Binding-site contacts:
Ligand atom C4 contacts residue SER159 of chain 1.C at 3.6 Å.
Ligand atom N6 contacts residue TYR273 of chain 1.C at 4.1 Å.
Ligand atom O contacts residue TYR273 of chain 1.C at 3.9 Å.
Ligand atom C4 contacts residue CYS228 of chain 1.C at 3.6 Å (hydrophobic).
Ligand atom O1 contacts residue ASP239 of chain 1.C at 3.6 Å.
Ligand atom C contacts residue SER230 of chain 1.C at 3.3 Å.
Ligand atom O1 contacts residue SER230 of chain 1.C at 3.8 Å.
Ligand atom N1 contacts residue ASP239 of chain 1.C at 2.7 Å (salt-bridge).
Ligand atom N contacts residue TYR273 of chain 1.C at 3.3 Å (h-bond).
Ligand atom N1 contacts residue MET255 of chain 1.C at 3.6 Å.
Ligand atom C8 contacts residue THR276 of chain 1.C at 3.9 Å.
Ligand atom C contacts residue ASP239 of chain 1.C at 3.3 Å.
Ligand atom N3 contacts residue CYS228 of chain 1.C at 3.9 Å.
Ligand atom C3 contacts residue CYS228 of chain 1.C at 3.6 Å (hydrophobic).
Ligand atom N2 contacts residue ASP239 of chain 1.C at 3.0 Å (salt-bridge).
Ligand atom O contacts residue CYS228 of chain 1.C at 3.7 Å.
Ligand atom C6 contacts residue PHE165 of chain 1.C at 3.7 Å (hydrophobic).
Ligand atom C contacts residue TYR273 of chain 1.C at 3.4 Å (hydrophobic).
Ligand atom C5 contacts residue SER159 of chain 1.C at 3.4 Å.
Ligand atom N1 contacts residue TYR273 of chain 1.C at 3.8 Å.
Ligand atom O contacts residue ILE237 of chain 1.C at 3.9 Å.
Ligand atom N2 contacts residue CYS228 of chain 1.C at 3.3 Å (h-bond).
Ligand atom C2 contacts residue TYR273 of chain 1.C at 3.8 Å (hydrophobic).
Ligand atom O1 contacts residue TYR273 of chain 1.C at 3.5 Å (h-bond).
Ligand atom O contacts residue SER230 of chain 1.C at 3.6 Å.
Ligand atom C3 contacts residue MET255 of chain 1.C at 3.8 Å (hydrophobic).
Ligand atom C1 contacts residue ASP239 of chain 1.C at 3.4 Å.
Ligand atom C contacts residue ILE237 of chain 1.C at 4.1 Å (hydrophobic).
Ligand atom O contacts residue ASP239 of chain 1.C at 2.8 Å (salt-bridge).
Ligand atom C5 contacts residue PHE165 of chain 1.C at 4.1 Å (hydrophobic).
Ligand atom N2 contacts residue GLN226 of chain 1.C at 3.4 Å (h-bond).
Ligand atom N2 contacts residue MET255 of chain 1.C at 3.4 Å.
Ligand atom N5 contacts residue THR276 of chain 1.C at 3.0 Å (h-bond).
Ligand atom N contacts residue SER230 of chain 1.C at 3.1 Å.
Ligand atom N contacts residue ILE237 of chain 1.C at 3.1 Å.
Ligand atom N5 contacts residue ILE277 of chain 1.C at 3.8 Å.
Ligand atom C2 contacts residue ASP239 of chain 1.C at 3.3 Å.
Ligand atom N6 contacts residue THR276 of chain 1.C at 4.0 Å.
Ligand atom C4 contacts residue GLN226 of chain 1.C at 3.5 Å.
Ligand atom C3 contacts residue ASP239 of chain 1.C at 3.5 Å.

A small-molecule ligand and the protein it binds are described below.
Small molecule (SMILES): [H]/N=C1/N[C@H]2[C@H](COC(N)=O)N/C(=N/[H])N3CCC[C@]23N1

Sequence of chain 1.C:
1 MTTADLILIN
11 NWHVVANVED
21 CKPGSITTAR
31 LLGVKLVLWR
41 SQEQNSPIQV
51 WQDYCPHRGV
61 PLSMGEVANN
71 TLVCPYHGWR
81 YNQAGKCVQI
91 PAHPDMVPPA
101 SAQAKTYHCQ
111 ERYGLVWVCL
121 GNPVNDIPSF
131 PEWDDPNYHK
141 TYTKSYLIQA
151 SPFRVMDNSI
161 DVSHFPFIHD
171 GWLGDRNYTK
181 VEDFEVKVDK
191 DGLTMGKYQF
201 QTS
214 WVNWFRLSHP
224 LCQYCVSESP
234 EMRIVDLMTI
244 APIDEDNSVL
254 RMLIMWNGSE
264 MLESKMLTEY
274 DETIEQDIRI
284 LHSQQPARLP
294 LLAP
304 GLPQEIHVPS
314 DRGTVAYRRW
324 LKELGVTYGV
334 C